The small molecule below binds the protein below.
Small molecule (SMILES): CC(=O)N[C@@H]1[C@@H](O)[C@H](O)[C@@H](CO)O[C@H]1O

Sequence of chain 1.C:
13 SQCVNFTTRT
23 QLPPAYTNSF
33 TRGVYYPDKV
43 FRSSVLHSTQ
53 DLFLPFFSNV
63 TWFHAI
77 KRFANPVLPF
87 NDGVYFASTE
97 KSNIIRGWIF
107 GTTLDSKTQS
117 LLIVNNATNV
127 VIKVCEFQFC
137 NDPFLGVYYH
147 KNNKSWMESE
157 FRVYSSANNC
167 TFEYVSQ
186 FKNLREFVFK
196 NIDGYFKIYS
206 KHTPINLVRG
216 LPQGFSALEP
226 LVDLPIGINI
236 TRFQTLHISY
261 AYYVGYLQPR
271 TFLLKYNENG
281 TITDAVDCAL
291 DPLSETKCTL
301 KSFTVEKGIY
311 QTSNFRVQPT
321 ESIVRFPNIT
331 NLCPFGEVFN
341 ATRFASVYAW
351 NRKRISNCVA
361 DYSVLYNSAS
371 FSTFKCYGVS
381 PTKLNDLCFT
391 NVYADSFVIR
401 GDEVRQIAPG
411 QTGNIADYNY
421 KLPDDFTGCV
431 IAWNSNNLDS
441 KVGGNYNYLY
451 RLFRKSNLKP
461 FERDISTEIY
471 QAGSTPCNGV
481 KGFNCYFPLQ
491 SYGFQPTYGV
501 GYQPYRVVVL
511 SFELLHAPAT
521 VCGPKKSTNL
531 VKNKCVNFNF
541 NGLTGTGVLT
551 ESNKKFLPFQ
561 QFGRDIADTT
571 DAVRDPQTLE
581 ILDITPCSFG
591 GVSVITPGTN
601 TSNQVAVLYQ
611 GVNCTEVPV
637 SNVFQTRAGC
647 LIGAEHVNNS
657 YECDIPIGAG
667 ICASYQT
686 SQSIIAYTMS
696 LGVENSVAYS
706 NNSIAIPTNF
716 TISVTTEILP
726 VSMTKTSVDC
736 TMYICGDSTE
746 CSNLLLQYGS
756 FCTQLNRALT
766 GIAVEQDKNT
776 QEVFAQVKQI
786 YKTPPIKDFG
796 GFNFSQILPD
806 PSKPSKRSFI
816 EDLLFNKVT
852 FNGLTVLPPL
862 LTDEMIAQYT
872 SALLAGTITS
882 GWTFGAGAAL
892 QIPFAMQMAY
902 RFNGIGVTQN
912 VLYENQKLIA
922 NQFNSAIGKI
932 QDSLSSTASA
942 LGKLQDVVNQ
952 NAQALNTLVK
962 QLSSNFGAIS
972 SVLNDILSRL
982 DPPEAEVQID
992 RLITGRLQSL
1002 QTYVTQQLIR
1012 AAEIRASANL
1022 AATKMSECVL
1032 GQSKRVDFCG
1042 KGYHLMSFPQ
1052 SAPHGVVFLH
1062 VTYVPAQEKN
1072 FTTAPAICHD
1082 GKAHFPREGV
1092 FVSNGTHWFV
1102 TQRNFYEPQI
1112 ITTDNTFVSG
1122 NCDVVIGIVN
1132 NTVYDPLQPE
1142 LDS

Binding-site contacts:
Ligand atom C3 contacts residue ALA703 of chain 1.C at 4.4 Å (hydrophobic).
Ligand atom O5 contacts residue ALA703 of chain 1.C at 4.4 Å.
Ligand atom C7 contacts residue GLU1069 of chain 1.C at 4.4 Å.
Ligand atom C5 contacts residue ASN1071 of chain 1.C at 3.6 Å.
Ligand atom C1 contacts residue ALA703 of chain 1.C at 4.2 Å (hydrophobic).
Ligand atom C7 contacts residue ASN1071 of chain 1.C at 2.9 Å.
Ligand atom C5 contacts residue ALA703 of chain 1.C at 3.8 Å (hydrophobic).
Ligand atom C8 contacts residue LYS1070 of chain 1.C at 4.2 Å.
Ligand atom N2 contacts residue ASN1071 of chain 1.C at 2.2 Å (h-bond).
Ligand atom C8 contacts residue GLU1069 of chain 1.C at 3.1 Å.
Ligand atom O5 contacts residue ASN1071 of chain 1.C at 2.3 Å (h-bond).
Ligand atom C4 contacts residue ASN1071 of chain 1.C at 4.2 Å.
Ligand atom N2 contacts residue GLN892 of chain 1.A at 3.9 Å.
Ligand atom C1 contacts residue ASN1071 of chain 1.C at 1.4 Å.
Ligand atom C8 contacts residue ASN1071 of chain 1.C at 3.2 Å.
Ligand atom C3 contacts residue ASN1071 of chain 1.C at 3.8 Å.
Ligand atom C1 contacts residue GLN892 of chain 1.A at 4.0 Å.
Ligand atom O7 contacts residue ASN1071 of chain 1.C at 3.8 Å.
Ligand atom C2 contacts residue ASN1071 of chain 1.C at 2.5 Å.

Sequence of chain 1.A:
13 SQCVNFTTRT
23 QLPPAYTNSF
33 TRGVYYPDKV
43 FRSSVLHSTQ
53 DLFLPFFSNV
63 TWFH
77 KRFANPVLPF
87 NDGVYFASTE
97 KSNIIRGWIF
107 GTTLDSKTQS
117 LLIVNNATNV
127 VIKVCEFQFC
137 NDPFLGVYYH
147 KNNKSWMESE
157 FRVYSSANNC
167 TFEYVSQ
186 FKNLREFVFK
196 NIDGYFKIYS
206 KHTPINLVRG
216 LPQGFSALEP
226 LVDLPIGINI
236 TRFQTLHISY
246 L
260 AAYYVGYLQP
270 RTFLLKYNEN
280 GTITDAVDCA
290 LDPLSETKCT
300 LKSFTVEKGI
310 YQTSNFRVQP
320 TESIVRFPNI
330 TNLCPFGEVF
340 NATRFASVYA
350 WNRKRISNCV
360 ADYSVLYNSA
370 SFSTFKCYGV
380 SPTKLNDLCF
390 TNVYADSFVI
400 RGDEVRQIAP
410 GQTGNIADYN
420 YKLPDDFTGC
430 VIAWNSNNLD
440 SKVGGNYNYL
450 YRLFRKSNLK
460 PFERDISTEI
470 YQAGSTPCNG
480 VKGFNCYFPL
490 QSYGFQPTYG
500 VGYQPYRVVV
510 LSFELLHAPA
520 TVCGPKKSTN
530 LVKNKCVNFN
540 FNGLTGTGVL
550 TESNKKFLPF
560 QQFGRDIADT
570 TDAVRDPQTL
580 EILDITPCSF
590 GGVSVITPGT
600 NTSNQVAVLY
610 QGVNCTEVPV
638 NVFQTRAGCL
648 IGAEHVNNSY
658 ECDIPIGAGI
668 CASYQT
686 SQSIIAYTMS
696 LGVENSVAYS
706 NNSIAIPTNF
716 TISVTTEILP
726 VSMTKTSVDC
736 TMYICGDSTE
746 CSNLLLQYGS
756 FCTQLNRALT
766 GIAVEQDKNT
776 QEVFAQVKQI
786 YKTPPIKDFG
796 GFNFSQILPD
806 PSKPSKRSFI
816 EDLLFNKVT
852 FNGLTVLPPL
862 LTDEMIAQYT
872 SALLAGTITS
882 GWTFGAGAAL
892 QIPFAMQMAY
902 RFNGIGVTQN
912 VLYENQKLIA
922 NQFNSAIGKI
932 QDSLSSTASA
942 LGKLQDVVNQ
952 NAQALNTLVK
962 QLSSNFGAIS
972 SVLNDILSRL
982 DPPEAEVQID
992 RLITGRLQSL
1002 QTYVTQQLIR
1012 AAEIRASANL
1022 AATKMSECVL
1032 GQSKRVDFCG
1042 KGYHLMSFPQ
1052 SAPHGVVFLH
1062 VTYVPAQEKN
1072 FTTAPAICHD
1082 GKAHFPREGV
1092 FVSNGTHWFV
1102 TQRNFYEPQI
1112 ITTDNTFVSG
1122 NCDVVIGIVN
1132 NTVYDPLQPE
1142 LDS